Sequence of chain 1.B:
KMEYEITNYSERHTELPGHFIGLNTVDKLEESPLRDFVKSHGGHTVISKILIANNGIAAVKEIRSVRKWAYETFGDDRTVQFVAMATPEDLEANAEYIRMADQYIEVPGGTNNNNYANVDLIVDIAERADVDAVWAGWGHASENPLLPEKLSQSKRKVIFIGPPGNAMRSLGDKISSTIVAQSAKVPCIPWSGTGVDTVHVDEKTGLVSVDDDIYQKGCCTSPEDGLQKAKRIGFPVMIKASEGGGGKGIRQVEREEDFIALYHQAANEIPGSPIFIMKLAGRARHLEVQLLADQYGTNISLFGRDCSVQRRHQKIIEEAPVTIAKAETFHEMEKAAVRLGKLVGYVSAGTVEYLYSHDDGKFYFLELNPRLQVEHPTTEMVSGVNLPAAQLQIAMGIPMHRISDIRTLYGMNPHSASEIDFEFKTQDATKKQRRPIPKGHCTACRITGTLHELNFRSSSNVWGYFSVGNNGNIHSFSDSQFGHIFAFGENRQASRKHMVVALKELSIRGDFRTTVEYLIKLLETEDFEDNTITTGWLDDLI

Binding-site contacts:
Ligand atom C29 contacts residue MET381 of chain 1.B at 3.6 Å (hydrophobic).
Ligand atom C28 contacts residue ASN473 of chain 1.B at 3.7 Å.
Ligand atom C28 contacts residue PHE500 of chain 1.B at 3.8 Å (hydrophobic).
Ligand atom C24 contacts residue ARG64 of chain 1.B at 3.6 Å.
Ligand atom C26 contacts residue MET381 of chain 1.B at 3.3 Å (hydrophobic).
Ligand atom C13 contacts residue LYS61 of chain 1.B at 3.8 Å.
Ligand atom C3 contacts residue GLU380 of chain 1.B at 3.7 Å.
Ligand atom O3 contacts residue GLU380 of chain 1.B at 2.8 Å (salt-bridge).
Ligand atom C30 contacts residue MET381 of chain 1.B at 3.7 Å (hydrophobic).
Ligand atom C5 contacts residue ASN386 of chain 1.B at 3.7 Å.
Ligand atom C20 contacts residue ASN386 of chain 1.B at 3.7 Å.
Ligand atom C30 contacts residue TRP475 of chain 1.B at 3.6 Å (hydrophobic).
Ligand atom O5 contacts residue GLU380 of chain 1.B at 2.6 Å (salt-bridge).
Ligand atom C22 contacts residue ARG64 of chain 1.B at 3.4 Å.
Ligand atom C29 contacts residue PHE498 of chain 1.B at 3.8 Å (hydrophobic).
Ligand atom C25 contacts residue MET381 of chain 1.B at 3.5 Å (hydrophobic).
Ligand atom C5 contacts residue GLU380 of chain 1.B at 3.5 Å.
Ligand atom C19 contacts residue GLU380 of chain 1.B at 3.5 Å.
Ligand atom O5 contacts residue ASN386 of chain 1.B at 3.6 Å (h-bond).
Ligand atom C12 contacts residue TRP475 of chain 1.B at 3.8 Å (hydrophobic).
Ligand atom O5 contacts residue LYS61 of chain 1.B at 3.1 Å (salt-bridge).
Ligand atom C4 contacts residue GLU380 of chain 1.B at 3.6 Å.
Ligand atom C15 contacts residue TRP475 of chain 1.B at 3.8 Å (hydrophobic).
Ligand atom C16 contacts residue TRP475 of chain 1.B at 3.6 Å (hydrophobic).
Ligand atom C5 contacts residue SER65 of chain 1.B at 3.8 Å.
Ligand atom C14 contacts residue TRP475 of chain 1.B at 3.8 Å (hydrophobic).
Ligand atom O11 contacts residue ARG64 of chain 1.B at 2.9 Å (salt-bridge).
Ligand atom O5 contacts residue SER65 of chain 1.B at 2.8 Å (h-bond).
Ligand atom C28 contacts residue MET381 of chain 1.B at 3.4 Å (hydrophobic).
Ligand atom C28 contacts residue PHE498 of chain 1.B at 3.5 Å (hydrophobic).
Ligand atom O12 contacts residue ARG64 of chain 1.B at 3.3 Å.
Ligand atom C20 contacts residue VAL385 of chain 1.B at 3.6 Å (hydrophobic).
Ligand atom C12 contacts residue ARG64 of chain 1.B at 3.8 Å.
Ligand atom C22 contacts residue SER65 of chain 1.B at 3.8 Å.
Ligand atom C27 contacts residue MET381 of chain 1.B at 3.3 Å (hydrophobic).
Ligand atom C19 contacts residue MET381 of chain 1.B at 3.6 Å (hydrophobic).
Ligand atom C6 contacts residue SER65 of chain 1.B at 3.8 Å.
Ligand atom C26 contacts residue PHE498 of chain 1.B at 3.8 Å (hydrophobic).
Ligand atom C27 contacts residue PHE498 of chain 1.B at 3.6 Å (hydrophobic).
Ligand atom O3 contacts residue LYS61 of chain 1.B at 3.5 Å.

A protein and the small-molecule ligand that binds it are described below.
Small molecule (SMILES): CO[C@H]1CCCC[C@@H](c2ccccc2)OC(=O)[C@@H](C)[C@@]2(O)O[C@H]([C@@H](C)[C@H](O)[C@H]2OC)[C@@H](C)/C=C/[C@H]1OC